Sequence of chain 1.A:
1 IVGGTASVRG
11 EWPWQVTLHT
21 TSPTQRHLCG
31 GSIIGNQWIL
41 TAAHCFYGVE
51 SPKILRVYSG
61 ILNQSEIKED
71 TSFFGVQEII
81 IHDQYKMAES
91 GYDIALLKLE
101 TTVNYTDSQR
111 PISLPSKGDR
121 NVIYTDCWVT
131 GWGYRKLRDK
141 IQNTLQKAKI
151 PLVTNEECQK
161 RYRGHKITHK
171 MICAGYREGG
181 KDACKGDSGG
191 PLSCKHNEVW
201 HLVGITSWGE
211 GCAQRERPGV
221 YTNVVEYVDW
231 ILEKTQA

Binding-site contacts:
Ligand atom N13 contacts residue HIS27 of chain 1.A at 2.9 Å (h-bond).
Ligand atom C29 contacts residue CYS184 of chain 1.A at 3.4 Å (hydrophobic).
Ligand atom CL4 contacts residue GLY219 of chain 1.A at 3.6 Å.
Ligand atom C24 contacts residue HIS44 of chain 1.A at 3.5 Å.
Ligand atom O19 contacts residue GLY186 of chain 1.A at 2.8 Å (h-bond).
Ligand atom C3 contacts residue LYS185 of chain 1.A at 3.6 Å.
Ligand atom C11 contacts residue ARG26 of chain 1.A at 3.6 Å.
Ligand atom C10 contacts residue LEU28 of chain 1.A at 3.5 Å (hydrophobic).
Ligand atom N13 contacts residue ARG26 of chain 1.A at 3.5 Å (salt-bridge).
Ligand atom C11 contacts residue HIS27 of chain 1.A at 3.5 Å.
Ligand atom O27 contacts residue ARG26 of chain 1.A at 3.5 Å.
Ligand atom N41 contacts residue CYS212 of chain 1.A at 3.2 Å (h-bond).
Ligand atom C6 contacts residue GLY186 of chain 1.A at 3.3 Å.
Ligand atom N41 contacts residue LYS185 of chain 1.A at 3.5 Å (salt-bridge).
Ligand atom C34 contacts residue ASP182 of chain 1.A at 3.5 Å.
Ligand atom C9 contacts residue LEU28 of chain 1.A at 3.6 Å (hydrophobic).
Ligand atom C21 contacts residue HIS44 of chain 1.A at 3.6 Å.
Ligand atom C35 contacts residue TRP208 of chain 1.A at 3.5 Å (hydrophobic).
Ligand atom O19 contacts residue LYS185 of chain 1.A at 3.5 Å.
Ligand atom C38 contacts residue GLY209 of chain 1.A at 3.2 Å.
Ligand atom C9 contacts residue HIS27 of chain 1.A at 3.2 Å.
Ligand atom O19 contacts residue CYS184 of chain 1.A at 3.3 Å (h-bond).
Ligand atom C25 contacts residue ILE141 of chain 1.A at 3.4 Å (hydrophobic).
Ligand atom C16 contacts residue HIS44 of chain 1.A at 3.4 Å.
Ligand atom C14 contacts residue SER188 of chain 1.A at 3.3 Å.
Ligand atom O26 contacts residue ILE141 of chain 1.A at 3.4 Å.
Ligand atom O19 contacts residue SER188 of chain 1.A at 2.9 Å (h-bond).
Ligand atom C38 contacts residue GLY211 of chain 1.A at 3.0 Å.
Ligand atom C33 contacts residue GLY211 of chain 1.A at 3.3 Å.
Ligand atom C18 contacts residue SER188 of chain 1.A at 3.2 Å.
Ligand atom N37 contacts residue GLY211 of chain 1.A at 3.5 Å (h-bond).
Ligand atom N17 contacts residue SER188 of chain 1.A at 3.5 Å (h-bond).
Ligand atom N40 contacts residue LYS185 of chain 1.A at 3.3 Å.
Ligand atom N40 contacts residue CYS212 of chain 1.A at 3.3 Å (h-bond).
Ligand atom N13 contacts residue ILE141 of chain 1.A at 3.5 Å.
Ligand atom CL4 contacts residue TRP208 of chain 1.A at 3.5 Å.
Ligand atom O19 contacts residue ASP187 of chain 1.A at 3.2 Å (salt-bridge).
Ligand atom C15 contacts residue HIS44 of chain 1.A at 3.5 Å.
Ligand atom C33 contacts residue ALA183 of chain 1.A at 3.6 Å (hydrophobic).
Ligand atom C33 contacts residue GLY209 of chain 1.A at 3.6 Å.

A protein and the small-molecule ligand that binds it are described below.
Small molecule (SMILES): COC(=O)Nc1ccc(-c2ccnc([C@H](Cc3ccccc3)NC(=O)/C=C/c3cc(Cl)ccc3-n3cnnn3)c2)cc1